Sequence of chain 1.C:
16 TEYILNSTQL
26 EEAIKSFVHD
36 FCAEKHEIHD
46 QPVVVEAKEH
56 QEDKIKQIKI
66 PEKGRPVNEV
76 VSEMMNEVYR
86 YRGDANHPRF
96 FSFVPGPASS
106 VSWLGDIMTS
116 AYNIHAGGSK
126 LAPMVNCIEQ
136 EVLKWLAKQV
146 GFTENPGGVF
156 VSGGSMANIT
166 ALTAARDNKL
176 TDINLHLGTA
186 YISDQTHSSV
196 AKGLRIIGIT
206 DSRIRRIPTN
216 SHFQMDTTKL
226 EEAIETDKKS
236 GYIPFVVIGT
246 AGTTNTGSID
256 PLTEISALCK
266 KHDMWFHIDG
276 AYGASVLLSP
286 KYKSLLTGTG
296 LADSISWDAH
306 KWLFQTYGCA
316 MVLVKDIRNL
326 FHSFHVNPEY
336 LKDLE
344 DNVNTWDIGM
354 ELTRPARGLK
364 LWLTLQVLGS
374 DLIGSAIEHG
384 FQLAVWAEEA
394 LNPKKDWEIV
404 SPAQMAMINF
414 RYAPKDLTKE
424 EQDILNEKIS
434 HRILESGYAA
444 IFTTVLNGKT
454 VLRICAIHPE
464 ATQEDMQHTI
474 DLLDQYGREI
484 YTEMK

The protein below binds the small molecule below.
Small molecule (SMILES): N[C@](CF)(Cc1c[nH]c2ccccc12)C(=O)O

Binding-site contacts:
Ligand atom C11 contacts residue SER104 of chain 1.C at 4.2 Å.
Ligand atom O03 contacts residue ALA103 of chain 1.C at 4.1 Å.
Ligand atom O03 contacts residue SER104 of chain 1.C at 4.0 Å.
Ligand atom C07 contacts residue GLU463 of chain 1.C at 3.7 Å.
Ligand atom O03 contacts residue LYS40 of chain 1.C at 4.3 Å.
Ligand atom C10 contacts residue ILE19 of chain 1.A at 3.8 Å (hydrophobic).
Ligand atom C10 contacts residue LEU20 of chain 1.A at 3.9 Å (hydrophobic).
Ligand atom N04 contacts residue PRO462 of chain 1.C at 4.0 Å.
Ligand atom C14 contacts residue PRO462 of chain 1.C at 4.2 Å (hydrophobic).
Ligand atom N04 contacts residue ALA103 of chain 1.C at 3.8 Å.
Ligand atom N04 contacts residue PHE309 of chain 1.C at 4.0 Å.
Ligand atom C14 contacts residue ILE19 of chain 1.A at 3.4 Å (hydrophobic).
Ligand atom C12 contacts residue HIS461 of chain 1.C at 4.2 Å.
Ligand atom C15 contacts residue PRO462 of chain 1.C at 3.4 Å (hydrophobic).
Ligand atom C16 contacts residue PRO462 of chain 1.C at 4.1 Å (hydrophobic).
Ligand atom C12 contacts residue PRO102 of chain 1.C at 3.7 Å (hydrophobic).
Ligand atom C17 contacts residue PRO462 of chain 1.C at 3.8 Å (hydrophobic).
Ligand atom C11 contacts residue PRO462 of chain 1.C at 3.5 Å (hydrophobic).
Ligand atom C17 contacts residue ALA379 of chain 1.C at 3.9 Å (hydrophobic).
Ligand atom C15 contacts residue PHE309 of chain 1.C at 3.3 Å (hydrophobic).
Ligand atom O02 contacts residue GLU463 of chain 1.C at 4.3 Å.
Ligand atom N05 contacts residue SER105 of chain 1.C at 3.6 Å.
Ligand atom C09 contacts residue PRO462 of chain 1.C at 3.9 Å (hydrophobic).
Ligand atom C16 contacts residue LEU371 of chain 1.C at 4.3 Å (hydrophobic).
Ligand atom C06 contacts residue GLU463 of chain 1.C at 4.3 Å.
Ligand atom C11 contacts residue PHE309 of chain 1.C at 4.0 Å (hydrophobic).
Ligand atom F01 contacts residue ILE19 of chain 1.A at 4.1 Å.
Ligand atom C11 contacts residue PRO102 of chain 1.C at 3.9 Å (hydrophobic).
Ligand atom C16 contacts residue ILE19 of chain 1.A at 3.3 Å (hydrophobic).
Ligand atom C12 contacts residue SER104 of chain 1.C at 4.0 Å.
Ligand atom C10 contacts residue GLU463 of chain 1.C at 3.6 Å.
Ligand atom N05 contacts residue SER104 of chain 1.C at 4.0 Å.
Ligand atom O03 contacts residue SER105 of chain 1.C at 3.2 Å (h-bond).
Ligand atom C17 contacts residue PHE309 of chain 1.C at 4.2 Å (hydrophobic).
Ligand atom C12 contacts residue ALA103 of chain 1.C at 3.6 Å (hydrophobic).
Ligand atom C17 contacts residue LEU371 of chain 1.C at 4.2 Å (hydrophobic).
Ligand atom N04 contacts residue PRO102 of chain 1.C at 2.9 Å (h-bond).
Ligand atom N04 contacts residue SER104 of chain 1.C at 3.7 Å.
Ligand atom F01 contacts residue GLU463 of chain 1.C at 2.3 Å.
Ligand atom C13 contacts residue SER105 of chain 1.C at 4.2 Å.

Sequence of chain 1.A:
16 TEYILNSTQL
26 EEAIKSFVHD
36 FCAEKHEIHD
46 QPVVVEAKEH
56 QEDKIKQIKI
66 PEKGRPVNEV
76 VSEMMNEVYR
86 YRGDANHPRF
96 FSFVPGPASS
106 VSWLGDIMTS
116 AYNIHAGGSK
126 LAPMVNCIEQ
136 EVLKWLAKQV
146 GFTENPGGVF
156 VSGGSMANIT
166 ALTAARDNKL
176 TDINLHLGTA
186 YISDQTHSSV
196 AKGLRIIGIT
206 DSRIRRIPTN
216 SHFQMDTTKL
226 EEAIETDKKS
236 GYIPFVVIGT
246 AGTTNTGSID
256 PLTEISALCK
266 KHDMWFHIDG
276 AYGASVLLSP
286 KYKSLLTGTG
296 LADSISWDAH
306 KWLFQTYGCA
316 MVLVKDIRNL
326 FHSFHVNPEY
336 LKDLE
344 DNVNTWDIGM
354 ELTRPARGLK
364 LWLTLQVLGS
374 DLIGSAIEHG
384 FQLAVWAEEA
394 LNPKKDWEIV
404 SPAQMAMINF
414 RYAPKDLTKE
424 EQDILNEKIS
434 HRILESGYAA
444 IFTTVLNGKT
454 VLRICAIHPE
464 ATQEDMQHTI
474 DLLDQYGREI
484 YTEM